Sequence of chain 1.D:
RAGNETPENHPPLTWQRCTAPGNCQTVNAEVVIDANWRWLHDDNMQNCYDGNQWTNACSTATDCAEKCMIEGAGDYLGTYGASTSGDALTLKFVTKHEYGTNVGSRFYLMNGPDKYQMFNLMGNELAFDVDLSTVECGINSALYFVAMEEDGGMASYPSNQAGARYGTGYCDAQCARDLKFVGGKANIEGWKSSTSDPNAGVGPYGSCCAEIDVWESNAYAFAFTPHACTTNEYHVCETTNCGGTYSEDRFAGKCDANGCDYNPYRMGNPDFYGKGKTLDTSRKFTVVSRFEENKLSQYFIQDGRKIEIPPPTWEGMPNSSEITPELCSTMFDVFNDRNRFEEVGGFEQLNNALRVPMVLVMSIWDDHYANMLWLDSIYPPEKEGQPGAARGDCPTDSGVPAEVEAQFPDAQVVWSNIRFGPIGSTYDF

Binding-site contacts:
Ligand atom O5 contacts residue ARG392 of chain 1.D at 2.9 Å (salt-bridge).
Ligand atom C6 contacts residue TRP375 of chain 1.D at 3.4 Å (hydrophobic).
Ligand atom O4 contacts residue ASN259 of chain 1.D at 3.7 Å.
Ligand atom O1 contacts residue ARG392 of chain 1.D at 3.0 Å (salt-bridge).
Ligand atom O3 contacts residue HIS228 of chain 1.D at 2.6 Å (h-bond).
Ligand atom O5 contacts residue ARG251 of chain 1.D at 3.0 Å (salt-bridge).
Ligand atom C6 contacts residue ASP262 of chain 1.D at 2.8 Å.
Ligand atom O2 contacts residue THR226 of chain 1.D at 3.2 Å.
Ligand atom O1 contacts residue TYR380 of chain 1.D at 3.4 Å.
Ligand atom O4 contacts residue ALA258 of chain 1.D at 3.8 Å.
Ligand atom O2 contacts residue ASN259 of chain 1.D at 2.4 Å (h-bond).
Ligand atom C4 contacts residue GLU217 of chain 1.D at 3.7 Å.
Ligand atom C3 contacts residue ARG251 of chain 1.D at 3.9 Å.
Ligand atom C4 contacts residue TRP375 of chain 1.D at 3.9 Å (hydrophobic).
Ligand atom O2 contacts residue TYR380 of chain 1.D at 2.8 Å.
Ligand atom C2 contacts residue ALA258 of chain 1.D at 3.7 Å (hydrophobic).
Ligand atom O6 contacts residue ARG392 of chain 1.D at 3.8 Å.
Ligand atom C6 contacts residue ARG251 of chain 1.D at 3.7 Å.
Ligand atom C2 contacts residue TYR380 of chain 1.D at 3.4 Å (hydrophobic).
Ligand atom C4 contacts residue GLN175 of chain 1.D at 3.5 Å.
Ligand atom O6 contacts residue GLN175 of chain 1.D at 3.4 Å (h-bond).
Ligand atom O6 contacts residue THR246 of chain 1.D at 3.7 Å.
Ligand atom O3 contacts residue ARG251 of chain 1.D at 3.2 Å (salt-bridge).
Ligand atom O6 contacts residue TRP375 of chain 1.D at 3.9 Å.
Ligand atom O3 contacts residue ASP214 of chain 1.D at 2.8 Å (salt-bridge).
Ligand atom C2 contacts residue ASN259 of chain 1.D at 3.5 Å.
Ligand atom C5 contacts residue ARG251 of chain 1.D at 3.8 Å.
Ligand atom C3 contacts residue HIS228 of chain 1.D at 3.6 Å.
Ligand atom C3 contacts residue GLU217 of chain 1.D at 3.1 Å.
Ligand atom C5 contacts residue ASN259 of chain 1.D at 4.0 Å.
Ligand atom C1 contacts residue ARG392 of chain 1.D at 3.4 Å.
Ligand atom O6 contacts residue ARG251 of chain 1.D at 2.5 Å (salt-bridge).
Ligand atom O4 contacts residue GLU217 of chain 1.D at 3.0 Å (salt-bridge).
Ligand atom O2 contacts residue HIS228 of chain 1.D at 3.0 Å.
Ligand atom O4 contacts residue ARG251 of chain 1.D at 3.9 Å.
Ligand atom O6 contacts residue ASP262 of chain 1.D at 2.9 Å (salt-bridge).
Ligand atom O3 contacts residue GLU217 of chain 1.D at 2.7 Å (salt-bridge).
Ligand atom O4 contacts residue TRP375 of chain 1.D at 3.8 Å.
Ligand atom C5 contacts residue TRP375 of chain 1.D at 3.3 Å (hydrophobic).
Ligand atom C2 contacts residue HIS228 of chain 1.D at 3.3 Å.

A protein and the small-molecule ligand that binds it are described below.
Small molecule (SMILES): OC[C@H]1O[C@@H](O[C@H]2[C@H](O)[C@@H](O)[C@H](O)O[C@@H]2CO)[C@H](O)[C@@H](O)[C@@H]1O